Binding-site contacts:
Ligand atom OP3 contacts residue PRO58 of chain 1.C at 2.5 Å (h-bond).
Ligand atom OP1 contacts residue LYS19 of chain 1.C at 3.4 Å (salt-bridge).
Ligand atom OP2 contacts residue ASN16 of chain 1.C at 2.9 Å (h-bond).
Ligand atom C4 contacts residue ARG56 of chain 1.C at 3.4 Å.
Ligand atom OP3 contacts residue LYS19 of chain 1.C at 3.5 Å (salt-bridge).
Ligand atom N7 contacts residue PRO58 of chain 1.C at 2.9 Å.
Ligand atom OP2 contacts residue LYS19 of chain 1.C at 2.7 Å (salt-bridge).
Ligand atom C6 contacts residue PRO58 of chain 1.C at 3.7 Å (hydrophobic).
Ligand atom N2 contacts residue ARG56 of chain 1.C at 3.8 Å.
Ligand atom C1' contacts residue ARG56 of chain 1.C at 3.7 Å.
Ligand atom C5' contacts residue GLN107 of chain 1.C at 4.0 Å.
Ligand atom C2 contacts residue ARG56 of chain 1.C at 3.4 Å.
Ligand atom N1 contacts residue PHE66 of chain 1.C at 3.5 Å.
Ligand atom OP1 contacts residue LYS29 of chain 1.C at 1.7 Å (salt-bridge).
Ligand atom O5' contacts residue SER74 of chain 1.C at 4.1 Å.
Ligand atom N9 contacts residue ARG56 of chain 1.C at 3.8 Å.
Ligand atom O4' contacts residue GLN108 of chain 1.C at 3.3 Å (h-bond).
Ligand atom O3' contacts residue GLN107 of chain 1.C at 3.8 Å.
Ligand atom O4' contacts residue ARG56 of chain 1.C at 3.1 Å (salt-bridge).
Ligand atom O6 contacts residue PHE66 of chain 1.C at 3.5 Å.
Ligand atom O6 contacts residue PRO58 of chain 1.C at 3.5 Å.
Ligand atom OP3 contacts residue LYS29 of chain 1.C at 3.9 Å.
Ligand atom C5 contacts residue PRO58 of chain 1.C at 3.5 Å (hydrophobic).
Ligand atom C5' contacts residue GLN108 of chain 1.C at 3.8 Å.
Ligand atom C6 contacts residue PHE66 of chain 1.C at 3.6 Å (hydrophobic).
Ligand atom C8 contacts residue PRO58 of chain 1.C at 3.5 Å (hydrophobic).
Ligand atom OP2 contacts residue PRO58 of chain 1.C at 3.9 Å.
Ligand atom OP3 contacts residue ALA109 of chain 1.C at 4.0 Å.
Ligand atom OP1 contacts residue GLN107 of chain 1.C at 3.9 Å.
Ligand atom P contacts residue ASN16 of chain 1.C at 3.9 Å.
Ligand atom P contacts residue LYS19 of chain 1.C at 3.3 Å.
Ligand atom C4' contacts residue GLN108 of chain 1.C at 3.9 Å.
Ligand atom C4' contacts residue GLN107 of chain 1.C at 3.6 Å.
Ligand atom O5' contacts residue LYS29 of chain 1.C at 4.0 Å.
Ligand atom C2 contacts residue PHE66 of chain 1.C at 3.8 Å (hydrophobic).
Ligand atom OP1 contacts residue ASN16 of chain 1.C at 3.8 Å.
Ligand atom C5' contacts residue SER74 of chain 1.C at 3.5 Å.
Ligand atom N3 contacts residue ARG56 of chain 1.C at 2.9 Å (salt-bridge).
Ligand atom P contacts residue PRO58 of chain 1.C at 3.8 Å.
Ligand atom P contacts residue LYS29 of chain 1.C at 3.2 Å.

This protein binds this small molecule.
Small molecule (SMILES): Nc1ccn([C@H]2C[C@H](O[P](=O)(O)OC[C@H]3O[C@@H](n4cnc5c(=O)nc(N)[nH]c54)C[C@@H]3O)[C@@H](CO[P](=O)(O)O[C@H]3C[C@H](n4cnc5c(=O)nc(N)[nH]c54)O[C@@H]3COP(=O)(O)O)O2)c(=O)n1

Sequence of chain 1.C:
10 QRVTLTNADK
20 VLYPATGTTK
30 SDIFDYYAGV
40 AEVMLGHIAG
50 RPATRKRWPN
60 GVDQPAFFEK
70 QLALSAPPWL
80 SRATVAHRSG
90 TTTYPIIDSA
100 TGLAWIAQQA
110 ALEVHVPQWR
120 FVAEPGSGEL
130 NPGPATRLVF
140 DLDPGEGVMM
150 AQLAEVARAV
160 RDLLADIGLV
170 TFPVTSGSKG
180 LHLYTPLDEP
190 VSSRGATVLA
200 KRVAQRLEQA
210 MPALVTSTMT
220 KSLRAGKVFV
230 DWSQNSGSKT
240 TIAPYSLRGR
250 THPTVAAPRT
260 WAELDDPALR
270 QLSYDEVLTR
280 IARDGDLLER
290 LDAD